Sequence of chain 1.A:
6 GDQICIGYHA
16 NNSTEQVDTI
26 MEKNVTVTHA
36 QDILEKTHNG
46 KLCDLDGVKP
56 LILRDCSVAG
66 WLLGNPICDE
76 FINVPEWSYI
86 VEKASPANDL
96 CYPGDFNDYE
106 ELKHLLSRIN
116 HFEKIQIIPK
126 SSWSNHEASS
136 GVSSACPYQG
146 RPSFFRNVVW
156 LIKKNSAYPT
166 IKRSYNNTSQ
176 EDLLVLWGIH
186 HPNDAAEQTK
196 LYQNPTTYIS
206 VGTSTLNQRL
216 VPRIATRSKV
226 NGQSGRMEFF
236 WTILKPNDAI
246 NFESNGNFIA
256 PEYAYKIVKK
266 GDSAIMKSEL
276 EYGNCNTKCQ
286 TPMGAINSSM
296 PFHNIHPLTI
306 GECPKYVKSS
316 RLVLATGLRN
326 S

Binding-site contacts:
Ligand atom C2 contacts residue ASN242 of chain 1.E at 3.7 Å.
Ligand atom C7 contacts residue ASN171 of chain 1.E at 3.5 Å.
Ligand atom O5 contacts residue THR173 of chain 1.E at 4.2 Å.
Ligand atom C8 contacts residue ASP243 of chain 1.E at 4.1 Å.
Ligand atom C8 contacts residue ALA244 of chain 1.E at 3.5 Å (hydrophobic).
Ligand atom C8 contacts residue ASN242 of chain 1.E at 4.1 Å.
Ligand atom C1 contacts residue ASN171 of chain 1.E at 1.5 Å.
Ligand atom O7 contacts residue ASN171 of chain 1.E at 3.9 Å.
Ligand atom N2 contacts residue ASN171 of chain 1.E at 2.7 Å (h-bond).
Ligand atom C7 contacts residue ASN242 of chain 1.E at 4.0 Å.
Ligand atom C2 contacts residue ASN171 of chain 1.E at 2.3 Å.
Ligand atom C5 contacts residue ASN171 of chain 1.E at 3.5 Å.
Ligand atom N2 contacts residue ALA244 of chain 1.E at 4.4 Å.
Ligand atom C4 contacts residue ASN171 of chain 1.E at 4.1 Å.
Ligand atom C8 contacts residue SER223 of chain 1.A at 3.7 Å.
Ligand atom C3 contacts residue ASN242 of chain 1.E at 3.7 Å.
Ligand atom C3 contacts residue ASN171 of chain 1.E at 3.6 Å.
Ligand atom N2 contacts residue ASN242 of chain 1.E at 3.1 Å (h-bond).
Ligand atom C5 contacts residue ASN242 of chain 1.E at 3.9 Å.
Ligand atom N2 contacts residue ASP243 of chain 1.E at 4.5 Å.
Ligand atom O7 contacts residue ALA244 of chain 1.E at 4.3 Å.
Ligand atom O5 contacts residue ASN171 of chain 1.E at 2.2 Å (h-bond).
Ligand atom O5 contacts residue ASN242 of chain 1.E at 4.5 Å.
Ligand atom C1 contacts residue ASN242 of chain 1.E at 3.6 Å.
Ligand atom O4 contacts residue ASN242 of chain 1.E at 4.3 Å.
Ligand atom O7 contacts residue ASN242 of chain 1.E at 4.2 Å.
Ligand atom O3 contacts residue ASN242 of chain 1.E at 4.3 Å.
Ligand atom C7 contacts residue ALA244 of chain 1.E at 3.9 Å (hydrophobic).

Sequence of chain 1.E:
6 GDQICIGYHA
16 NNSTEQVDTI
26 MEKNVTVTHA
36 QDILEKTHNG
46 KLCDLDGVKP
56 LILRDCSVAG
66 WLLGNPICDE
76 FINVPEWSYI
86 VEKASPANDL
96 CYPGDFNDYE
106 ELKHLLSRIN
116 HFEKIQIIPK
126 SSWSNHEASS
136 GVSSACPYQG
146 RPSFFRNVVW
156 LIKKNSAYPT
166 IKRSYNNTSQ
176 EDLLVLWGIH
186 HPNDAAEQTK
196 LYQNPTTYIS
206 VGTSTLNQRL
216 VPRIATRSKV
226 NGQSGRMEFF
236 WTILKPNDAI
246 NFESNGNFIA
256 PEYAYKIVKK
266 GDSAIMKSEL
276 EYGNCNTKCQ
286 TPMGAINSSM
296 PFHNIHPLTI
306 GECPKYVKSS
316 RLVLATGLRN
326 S

The protein below binds the small molecule below.
Small molecule (SMILES): CC(=O)N[C@H]1[C@H](O[C@H]2[C@H](O)[C@@H](NC(C)=O)CO[C@@H]2CO)O[C@H](CO)[C@@H](O)[C@@H]1O